Sequence of chain 1.B:
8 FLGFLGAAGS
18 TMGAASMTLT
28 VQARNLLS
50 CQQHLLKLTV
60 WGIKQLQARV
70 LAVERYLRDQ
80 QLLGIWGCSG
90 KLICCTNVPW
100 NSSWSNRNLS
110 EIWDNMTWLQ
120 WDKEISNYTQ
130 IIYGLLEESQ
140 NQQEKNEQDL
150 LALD

Binding-site contacts:
Ligand atom O7 contacts residue GLY16 of chain 1.B at 3.5 Å (h-bond).
Ligand atom C5 contacts residue ASN58 of chain 1.A at 3.7 Å.
Ligand atom N2 contacts residue ASN58 of chain 1.A at 2.8 Å (h-bond).
Ligand atom C4 contacts residue ASN58 of chain 1.A at 4.2 Å.
Ligand atom C8 contacts residue GLU57 of chain 1.A at 3.7 Å.
Ligand atom C3 contacts residue ASN58 of chain 1.A at 3.8 Å.
Ligand atom C7 contacts residue GLY16 of chain 1.B at 3.8 Å.
Ligand atom C1 contacts residue ASN58 of chain 1.A at 1.5 Å.
Ligand atom C7 contacts residue GLU57 of chain 1.A at 4.5 Å.
Ligand atom O7 contacts residue ASN58 of chain 1.A at 4.0 Å.
Ligand atom C8 contacts residue GLY16 of chain 1.B at 4.0 Å.
Ligand atom C2 contacts residue ASN58 of chain 1.A at 2.4 Å.
Ligand atom C7 contacts residue ASN58 of chain 1.A at 3.5 Å.
Ligand atom N2 contacts residue GLU57 of chain 1.A at 4.2 Å.
Ligand atom C8 contacts residue ASN58 of chain 1.A at 4.4 Å.
Ligand atom O5 contacts residue ASN58 of chain 1.A at 2.4 Å (h-bond).
Ligand atom C7 contacts residue SER17 of chain 1.B at 4.3 Å.
Ligand atom C8 contacts residue SER17 of chain 1.B at 3.6 Å.
Ligand atom O7 contacts residue SER17 of chain 1.B at 3.6 Å.

The protein below binds the small molecule below.
Small molecule (SMILES): CC(=O)N[C@H]1[C@H](O[C@H]2[C@H](O)[C@@H](NC(C)=O)CO[C@@H]2CO)O[C@H](CO)[C@@H](O)[C@@H]1O

Sequence of chain 1.A:
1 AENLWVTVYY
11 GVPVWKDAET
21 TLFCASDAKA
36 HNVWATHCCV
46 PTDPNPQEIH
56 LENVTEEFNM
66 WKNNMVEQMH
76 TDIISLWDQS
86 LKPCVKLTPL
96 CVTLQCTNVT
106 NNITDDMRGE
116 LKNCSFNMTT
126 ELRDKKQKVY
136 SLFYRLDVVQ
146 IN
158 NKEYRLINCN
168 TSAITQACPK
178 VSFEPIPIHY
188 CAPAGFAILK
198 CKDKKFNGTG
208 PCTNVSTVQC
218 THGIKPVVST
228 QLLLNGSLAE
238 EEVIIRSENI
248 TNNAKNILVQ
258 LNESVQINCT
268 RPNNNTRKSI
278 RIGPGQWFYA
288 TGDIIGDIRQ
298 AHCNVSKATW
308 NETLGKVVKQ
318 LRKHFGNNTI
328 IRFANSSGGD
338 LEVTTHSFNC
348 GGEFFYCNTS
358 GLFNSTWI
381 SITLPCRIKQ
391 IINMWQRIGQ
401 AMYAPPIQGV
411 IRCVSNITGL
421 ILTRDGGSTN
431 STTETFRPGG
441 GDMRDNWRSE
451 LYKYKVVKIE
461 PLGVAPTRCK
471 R